Binding-site contacts:
Ligand atom O contacts residue GLN1 of chain 1.C at 2.3 Å (h-bond).
Ligand atom OG contacts residue ALA121 of chain 1.B at 4.1 Å.
Ligand atom C contacts residue PRO100 of chain 1.C at 4.4 Å (hydrophobic).
Ligand atom N contacts residue GLN1 of chain 1.C at 3.0 Å (h-bond).
Ligand atom O contacts residue GLN1 of chain 1.C at 3.8 Å.
Ligand atom O contacts residue ALA121 of chain 1.B at 3.3 Å.
Ligand atom O contacts residue VAL2 of chain 1.C at 3.5 Å (h-bond).
Ligand atom CB contacts residue ALA121 of chain 1.B at 3.7 Å (hydrophobic).
Ligand atom CA contacts residue GLN1 of chain 1.C at 2.4 Å.
Ligand atom CA contacts residue ALA121 of chain 1.B at 2.5 Å (hydrophobic).
Ligand atom C contacts residue VAL2 of chain 1.C at 4.0 Å (hydrophobic).
Ligand atom C contacts residue GLN1 of chain 1.C at 1.3 Å.
Ligand atom CB contacts residue PRO100 of chain 1.C at 3.8 Å (hydrophobic).
Ligand atom C contacts residue ALA121 of chain 1.B at 3.3 Å (hydrophobic).
Ligand atom C contacts residue GLN1 of chain 1.C at 3.6 Å.
Ligand atom N contacts residue ALA121 of chain 1.B at 1.3 Å.
Ligand atom CB contacts residue GLN1 of chain 1.C at 3.0 Å.

A protein and the small-molecule ligand that binds it are described below.
Small molecule (SMILES): C[C@@H](C=O)NC(=O)[C@H](CO)NC(=O)CNC(=O)CNC(=O)[C@H](CO)NC(=O)CNC(=O)CN.C[C@@H](O)[C@H](NC(=O)[C@@H](N)CO)C(=O)N[C@H](C=O)CO

Sequence of chain 1.B:
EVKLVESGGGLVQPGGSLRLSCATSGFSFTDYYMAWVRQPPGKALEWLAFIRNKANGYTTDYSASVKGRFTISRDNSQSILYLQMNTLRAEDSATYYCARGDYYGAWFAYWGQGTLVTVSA

Sequence of chain 1.C:
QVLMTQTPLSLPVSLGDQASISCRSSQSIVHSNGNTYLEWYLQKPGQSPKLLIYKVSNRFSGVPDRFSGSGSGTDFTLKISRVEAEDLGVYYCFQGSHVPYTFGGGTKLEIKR